Sequence of chain 34.D:
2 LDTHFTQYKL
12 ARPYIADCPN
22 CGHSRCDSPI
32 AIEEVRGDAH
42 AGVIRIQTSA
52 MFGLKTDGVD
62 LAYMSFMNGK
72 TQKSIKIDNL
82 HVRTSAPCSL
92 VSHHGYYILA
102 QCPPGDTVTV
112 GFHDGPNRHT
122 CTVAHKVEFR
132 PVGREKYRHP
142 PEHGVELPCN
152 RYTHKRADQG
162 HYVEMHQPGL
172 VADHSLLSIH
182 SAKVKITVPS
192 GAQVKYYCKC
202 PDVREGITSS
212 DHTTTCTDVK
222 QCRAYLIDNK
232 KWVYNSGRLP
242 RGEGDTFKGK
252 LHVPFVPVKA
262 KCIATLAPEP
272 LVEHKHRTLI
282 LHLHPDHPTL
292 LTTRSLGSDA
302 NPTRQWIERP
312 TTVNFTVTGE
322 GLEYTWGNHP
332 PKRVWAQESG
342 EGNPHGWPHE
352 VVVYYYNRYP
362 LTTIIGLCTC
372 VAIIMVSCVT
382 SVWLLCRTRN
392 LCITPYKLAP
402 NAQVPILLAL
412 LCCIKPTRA

This protein binds this small molecule.
Small molecule (SMILES): O=C(O)[C@@H]1O[C@H](O[C@H]2[C@@H](OS(=O)(=O)O)O[C@@H](O)[C@H](NS(=O)(=O)O)[C@H]2O)[C@@H](OS(=O)(=O)O)[C@H](O)[C@@H]1O

Binding-site contacts:
Ligand atom O4 contacts residue HIS155 of chain 34.D at 3.5 Å (h-bond).
Ligand atom OAF contacts residue THR4 of chain 34.D at 2.9 Å (h-bond).
Ligand atom O6B contacts residue ARG157 of chain 34.D at 3.3 Å (salt-bridge).
Ligand atom O3 contacts residue ALA158 of chain 34.D at 3.0 Å (h-bond).
Ligand atom C6 contacts residue HIS94 of chain 34.D at 3.9 Å.
Ligand atom OAH contacts residue LEU2 of chain 34.D at 2.8 Å (h-bond).
Ligand atom O5 contacts residue HIS155 of chain 34.D at 3.6 Å.
Ligand atom OAF contacts residue ARG157 of chain 34.D at 2.8 Å (salt-bridge).
Ligand atom O4 contacts residue SER93 of chain 34.D at 3.0 Å (h-bond).
Ligand atom O5B contacts residue LYS156 of chain 34.D at 3.3 Å.
Ligand atom OAF contacts residue ALA158 of chain 34.D at 3.3 Å.
Ligand atom OAH contacts residue ARG157 of chain 34.D at 3.1 Å (salt-bridge).
Ligand atom O6A contacts residue SER93 of chain 34.D at 3.2 Å.
Ligand atom O6A contacts residue HIS94 of chain 34.D at 3.2 Å (h-bond).
Ligand atom C3 contacts residue ARG157 of chain 34.D at 3.7 Å.
Ligand atom C3 contacts residue LYS156 of chain 34.D at 4.0 Å.
Ligand atom O6A contacts residue HIS155 of chain 34.D at 3.8 Å.
Ligand atom O6B contacts residue LYS156 of chain 34.D at 3.3 Å.
Ligand atom C5 contacts residue LEU62 of chain 34.D at 3.8 Å (hydrophobic).
Ligand atom SAG contacts residue THR4 of chain 34.D at 3.9 Å.
Ligand atom C4 contacts residue LYS156 of chain 34.D at 4.0 Å.
Ligand atom O3 contacts residue LYS156 of chain 34.D at 3.0 Å.
Ligand atom O6B contacts residue HIS94 of chain 34.D at 4.0 Å.
Ligand atom O5 contacts residue ARG157 of chain 34.D at 3.8 Å.
Ligand atom C6 contacts residue HIS155 of chain 34.D at 3.4 Å.
Ligand atom C2 contacts residue ALA158 of chain 34.D at 3.7 Å (hydrophobic).
Ligand atom C5 contacts residue HIS155 of chain 34.D at 4.0 Å.
Ligand atom C6 contacts residue LEU62 of chain 34.D at 3.5 Å (hydrophobic).
Ligand atom OBI contacts residue LYS156 of chain 34.D at 4.0 Å.
Ligand atom O6B contacts residue HIS155 of chain 34.D at 3.3 Å (h-bond).
Ligand atom O6B contacts residue LEU62 of chain 34.D at 4.0 Å.
Ligand atom SAG contacts residue ARG157 of chain 34.D at 3.6 Å (salt-bridge).
Ligand atom C3 contacts residue ALA158 of chain 34.D at 4.0 Å (hydrophobic).
Ligand atom O3 contacts residue ARG157 of chain 34.D at 3.3 Å (salt-bridge).
Ligand atom OAH contacts residue THR4 of chain 34.D at 3.7 Å.
Ligand atom C6 contacts residue SER93 of chain 34.D at 4.0 Å.
Ligand atom O6A contacts residue LEU62 of chain 34.D at 3.4 Å.
Ligand atom O4 contacts residue LYS156 of chain 34.D at 3.5 Å.
Ligand atom O5 contacts residue LYS156 of chain 34.D at 3.4 Å.
Ligand atom OAH contacts residue ASP3 of chain 34.D at 4.0 Å.